Sequence of chain 1.A:
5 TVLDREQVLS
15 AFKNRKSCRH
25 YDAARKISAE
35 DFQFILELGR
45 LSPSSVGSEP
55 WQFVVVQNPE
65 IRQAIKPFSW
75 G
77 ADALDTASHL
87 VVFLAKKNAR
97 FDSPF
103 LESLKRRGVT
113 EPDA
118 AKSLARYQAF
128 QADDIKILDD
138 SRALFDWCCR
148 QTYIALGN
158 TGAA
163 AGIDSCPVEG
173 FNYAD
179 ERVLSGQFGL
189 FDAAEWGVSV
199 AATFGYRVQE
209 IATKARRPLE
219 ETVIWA

The protein below binds the small molecule below.
Small molecule (SMILES): O=C(O)c1cccnc1

Binding-site contacts:
Ligand atom C4 contacts residue GLY172 of chain 1.A at 4.1 Å.
Ligand atom O1 contacts residue ARG109 of chain 1.B at 4.1 Å.
Ligand atom N contacts residue GLY172 of chain 1.A at 3.9 Å.
Ligand atom O1 contacts residue SER49 of chain 1.B at 3.9 Å.
Ligand atom C4 contacts residue PHE127 of chain 1.B at 3.8 Å (hydrophobic).
Ligand atom N contacts residue TRP74 of chain 1.A at 3.7 Å.
Ligand atom C2 contacts residue VAL50 of chain 1.B at 3.7 Å (hydrophobic).
Ligand atom C5 contacts residue FMN1 of chain 1.G at 3.8 Å.
Ligand atom C4 contacts residue FMN1 of chain 1.G at 3.9 Å.
Ligand atom C5 contacts residue GLU171 of chain 1.A at 4.3 Å.
Ligand atom O2 contacts residue ARG109 of chain 1.B at 3.2 Å (salt-bridge).
Ligand atom C6 contacts residue ARG109 of chain 1.B at 3.9 Å.
Ligand atom C3 contacts residue VAL50 of chain 1.B at 3.4 Å (hydrophobic).
Ligand atom C5 contacts residue TRP74 of chain 1.A at 4.1 Å (hydrophobic).
Ligand atom O1 contacts residue VAL50 of chain 1.B at 2.8 Å (h-bond).
Ligand atom O2 contacts residue ARG23 of chain 1.A at 4.1 Å.
Ligand atom N contacts residue FMN1 of chain 1.G at 3.7 Å.
Ligand atom C3 contacts residue FMN1 of chain 1.G at 3.5 Å.
Ligand atom C6 contacts residue VAL50 of chain 1.B at 3.7 Å (hydrophobic).
Ligand atom C5 contacts residue PHE127 of chain 1.B at 3.8 Å (hydrophobic).
Ligand atom C2 contacts residue FMN1 of chain 1.G at 3.6 Å.
Ligand atom C6 contacts residue FMN1 of chain 1.G at 3.3 Å.
Ligand atom O1 contacts residue GLY51 of chain 1.B at 4.4 Å.
Ligand atom O2 contacts residue VAL50 of chain 1.B at 4.3 Å.
Ligand atom O1 contacts residue FMN1 of chain 1.G at 2.5 Å (h-bond).
Ligand atom C4 contacts residue VAL50 of chain 1.B at 4.0 Å (hydrophobic).
Ligand atom C3 contacts residue SER49 of chain 1.B at 3.6 Å.
Ligand atom C5 contacts residue GLY172 of chain 1.A at 3.4 Å.
Ligand atom C1 contacts residue FMN1 of chain 1.G at 3.5 Å.
Ligand atom C4 contacts residue GLU171 of chain 1.A at 4.3 Å.
Ligand atom O2 contacts residue FMN1 of chain 1.G at 3.3 Å (h-bond).
Ligand atom C4 contacts residue SER49 of chain 1.B at 3.8 Å.

Sequence of chain 1.B:
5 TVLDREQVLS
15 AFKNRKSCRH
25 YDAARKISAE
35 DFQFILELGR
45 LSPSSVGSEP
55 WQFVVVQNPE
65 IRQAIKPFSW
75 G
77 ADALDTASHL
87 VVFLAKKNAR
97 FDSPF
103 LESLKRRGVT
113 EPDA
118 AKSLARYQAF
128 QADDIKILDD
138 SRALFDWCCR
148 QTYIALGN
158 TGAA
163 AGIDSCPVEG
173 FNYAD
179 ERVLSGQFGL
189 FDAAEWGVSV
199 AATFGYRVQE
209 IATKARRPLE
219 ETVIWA